Binding-site contacts:
Ligand atom C6C contacts residue MET221 of chain 2.A at 3.7 Å (hydrophobic).
Ligand atom O1 contacts residue PHE186 of chain 2.A at 3.5 Å.
Ligand atom C5B contacts residue TYR197 of chain 2.A at 3.7 Å (hydrophobic).
Ligand atom N2 contacts residue PRO174 of chain 2.A at 3.9 Å.
Ligand atom O1 contacts residue TYR152 of chain 2.A at 3.9 Å.
Ligand atom C6C contacts residue VAL191 of chain 2.A at 3.2 Å (hydrophobic).
Ligand atom O1 contacts residue VAL188 of chain 2.A at 3.8 Å.
Ligand atom C1C contacts residue TYR152 of chain 2.A at 4.0 Å (hydrophobic).
Ligand atom C4 contacts residue MET224 of chain 2.A at 3.8 Å (hydrophobic).
Ligand atom O1 contacts residue ALA24 of chain 2.C at 3.6 Å.
Ligand atom C6B contacts residue TYR197 of chain 2.A at 3.6 Å (hydrophobic).
Ligand atom O1B contacts residue ILE104 of chain 2.A at 3.8 Å.
Ligand atom C5C contacts residue ILE104 of chain 2.A at 3.5 Å (hydrophobic).
Ligand atom N2 contacts residue ALA24 of chain 2.C at 3.4 Å.
Ligand atom C5 contacts residue PHE186 of chain 2.A at 3.5 Å (hydrophobic).
Ligand atom C2B contacts residue MET221 of chain 2.A at 3.6 Å (hydrophobic).
Ligand atom C31 contacts residue SER175 of chain 2.A at 3.6 Å.
Ligand atom C7C contacts residue TYR128 of chain 2.A at 3.6 Å (hydrophobic).
Ligand atom C31 contacts residue VAL176 of chain 2.A at 3.3 Å (hydrophobic).
Ligand atom C3C contacts residue VAL188 of chain 2.A at 3.3 Å (hydrophobic).
Ligand atom C4C contacts residue TYR152 of chain 2.A at 3.8 Å (hydrophobic).
Ligand atom CM1 contacts residue SER107 of chain 2.A at 3.6 Å.
Ligand atom C1B contacts residue MET221 of chain 2.A at 4.0 Å (hydrophobic).
Ligand atom C2C contacts residue VAL188 of chain 2.A at 3.2 Å (hydrophobic).
Ligand atom C3 contacts residue PRO174 of chain 2.A at 3.8 Å (hydrophobic).
Ligand atom C3B contacts residue MET221 of chain 2.A at 4.0 Å (hydrophobic).
Ligand atom C4 contacts residue PHE186 of chain 2.A at 3.6 Å (hydrophobic).
Ligand atom C7C contacts residue TYR197 of chain 2.A at 3.8 Å (hydrophobic).
Ligand atom O1B contacts residue TYR128 of chain 2.A at 3.9 Å.
Ligand atom C5B contacts residue LEU106 of chain 2.A at 3.7 Å (hydrophobic).
Ligand atom C31 contacts residue ALA150 of chain 2.A at 3.5 Å (hydrophobic).
Ligand atom C5C contacts residue TYR128 of chain 2.A at 3.5 Å (hydrophobic).
Ligand atom C4C contacts residue ILE104 of chain 2.A at 3.7 Å (hydrophobic).
Ligand atom O1B contacts residue MET221 of chain 2.A at 3.4 Å.
Ligand atom C31 contacts residue PRO174 of chain 2.A at 3.4 Å (hydrophobic).
Ligand atom C5 contacts residue TYR152 of chain 2.A at 3.8 Å (hydrophobic).
Ligand atom N2 contacts residue PHE186 of chain 2.A at 3.7 Å.
Ligand atom C3 contacts residue PHE186 of chain 2.A at 3.8 Å (hydrophobic).
Ligand atom C4 contacts residue TYR152 of chain 2.A at 3.9 Å (hydrophobic).
Ligand atom C3C contacts residue TYR128 of chain 2.A at 3.9 Å (hydrophobic).

The small molecule below binds the protein below.
Small molecule (SMILES): Cc1cc(CCCCCCCOc2ccc(C3=N[C@@H](C)CO3)cc2)on1

Sequence of chain 2.A:
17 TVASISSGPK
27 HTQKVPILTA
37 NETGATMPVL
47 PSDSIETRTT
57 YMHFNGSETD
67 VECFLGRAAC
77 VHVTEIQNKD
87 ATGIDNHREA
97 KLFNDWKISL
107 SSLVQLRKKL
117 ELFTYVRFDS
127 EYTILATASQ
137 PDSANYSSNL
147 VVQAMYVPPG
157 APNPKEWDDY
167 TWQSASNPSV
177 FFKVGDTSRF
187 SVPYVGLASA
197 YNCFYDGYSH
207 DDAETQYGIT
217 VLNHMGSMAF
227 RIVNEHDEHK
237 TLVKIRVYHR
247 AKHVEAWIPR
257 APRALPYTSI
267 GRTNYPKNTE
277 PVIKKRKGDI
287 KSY

Sequence of chain 2.C:
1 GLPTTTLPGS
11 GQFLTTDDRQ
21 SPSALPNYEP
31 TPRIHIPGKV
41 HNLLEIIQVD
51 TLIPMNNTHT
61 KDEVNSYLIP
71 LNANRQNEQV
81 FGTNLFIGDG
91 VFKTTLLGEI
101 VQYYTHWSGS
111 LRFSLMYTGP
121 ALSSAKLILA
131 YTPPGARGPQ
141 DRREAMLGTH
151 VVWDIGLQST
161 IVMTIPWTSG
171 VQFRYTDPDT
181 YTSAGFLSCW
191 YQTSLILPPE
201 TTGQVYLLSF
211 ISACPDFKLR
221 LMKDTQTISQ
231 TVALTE